Binding-site contacts:
Ligand atom C7 contacts residue GLN282 of chain 1.A at 3.8 Å.
Ligand atom C9 contacts residue LEU191 of chain 1.A at 4.1 Å (hydrophobic).
Ligand atom C7 contacts residue ILE248 of chain 1.A at 4.3 Å (hydrophobic).
Ligand atom N16 contacts residue LEU191 of chain 1.A at 3.8 Å.
Ligand atom C1 contacts residue PHE285 of chain 1.A at 3.6 Å (hydrophobic).
Ligand atom N13 contacts residue LEU231 of chain 1.A at 3.6 Å.
Ligand atom C5 contacts residue PHE285 of chain 1.A at 3.8 Å (hydrophobic).
Ligand atom C5 contacts residue ILE248 of chain 1.A at 4.3 Å (hydrophobic).
Ligand atom C12 contacts residue GLN282 of chain 1.A at 3.3 Å.
Ligand atom O18 contacts residue PHE285 of chain 1.A at 3.7 Å.
Ligand atom C6 contacts residue GLN282 of chain 1.A at 3.8 Å.
Ligand atom C4 contacts residue LEU191 of chain 1.A at 4.1 Å (hydrophobic).
Ligand atom C9 contacts residue LEU231 of chain 1.A at 4.1 Å (hydrophobic).
Ligand atom C3 contacts residue PHE285 of chain 1.A at 3.8 Å (hydrophobic).
Ligand atom C1 contacts residue PHE252 of chain 1.A at 3.8 Å (hydrophobic).
Ligand atom C11 contacts residue TYR249 of chain 1.A at 3.8 Å (hydrophobic).
Ligand atom C3 contacts residue PHE252 of chain 1.A at 4.0 Å (hydrophobic).
Ligand atom C12 contacts residue VAL234 of chain 1.A at 4.0 Å (hydrophobic).
Ligand atom C10 contacts residue PHE252 of chain 1.A at 4.0 Å (hydrophobic).
Ligand atom C2 contacts residue PHE285 of chain 1.A at 3.7 Å (hydrophobic).
Ligand atom C11 contacts residue PHE252 of chain 1.A at 4.3 Å (hydrophobic).
Ligand atom C11 contacts residue PHE285 of chain 1.A at 3.7 Å (hydrophobic).
Ligand atom C4 contacts residue PHE285 of chain 1.A at 4.3 Å (hydrophobic).
Ligand atom C4 contacts residue PHE252 of chain 1.A at 4.1 Å (hydrophobic).
Ligand atom C11 contacts residue GLN282 of chain 1.A at 3.9 Å.
Ligand atom C8 contacts residue PHE252 of chain 1.A at 4.1 Å (hydrophobic).
Ligand atom O17 contacts residue TYR249 of chain 1.A at 3.7 Å.
Ligand atom O17 contacts residue GLN282 of chain 1.A at 2.9 Å (h-bond).
Ligand atom N13 contacts residue TYR80 of chain 1.A at 4.3 Å.
Ligand atom C12 contacts residue ILE248 of chain 1.A at 3.6 Å (hydrophobic).
Ligand atom O17 contacts residue PHE285 of chain 1.A at 3.5 Å.
Ligand atom C7 contacts residue PHE285 of chain 1.A at 3.6 Å (hydrophobic).
Ligand atom C5 contacts residue LEU231 of chain 1.A at 4.3 Å (hydrophobic).
Ligand atom C8 contacts residue LEU191 of chain 1.A at 3.8 Å (hydrophobic).
Ligand atom C11 contacts residue MET269 of chain 1.A at 3.6 Å (hydrophobic).
Ligand atom C2 contacts residue ILE248 of chain 1.A at 3.7 Å (hydrophobic).
Ligand atom N14 contacts residue LEU191 of chain 1.A at 3.6 Å.
Ligand atom O18 contacts residue GLN282 of chain 1.A at 2.8 Å (h-bond).
Ligand atom N15 contacts residue LEU231 of chain 1.A at 3.5 Å.
Ligand atom C6 contacts residue PHE285 of chain 1.A at 3.7 Å (hydrophobic).

This protein binds this small molecule.
Small molecule (SMILES): COc1cc2nnc3n[nH]c(C)c3c2cc1OC

Sequence of chain 1.A:
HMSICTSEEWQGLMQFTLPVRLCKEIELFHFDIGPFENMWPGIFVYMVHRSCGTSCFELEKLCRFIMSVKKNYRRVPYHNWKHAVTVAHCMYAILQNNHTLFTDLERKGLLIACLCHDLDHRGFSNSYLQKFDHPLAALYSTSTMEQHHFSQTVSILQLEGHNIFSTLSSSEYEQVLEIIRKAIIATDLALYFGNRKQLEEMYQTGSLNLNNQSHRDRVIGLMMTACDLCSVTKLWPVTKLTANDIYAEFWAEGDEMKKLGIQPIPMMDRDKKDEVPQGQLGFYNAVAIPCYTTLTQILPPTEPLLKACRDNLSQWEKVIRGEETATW